Sequence of chain 1.B:
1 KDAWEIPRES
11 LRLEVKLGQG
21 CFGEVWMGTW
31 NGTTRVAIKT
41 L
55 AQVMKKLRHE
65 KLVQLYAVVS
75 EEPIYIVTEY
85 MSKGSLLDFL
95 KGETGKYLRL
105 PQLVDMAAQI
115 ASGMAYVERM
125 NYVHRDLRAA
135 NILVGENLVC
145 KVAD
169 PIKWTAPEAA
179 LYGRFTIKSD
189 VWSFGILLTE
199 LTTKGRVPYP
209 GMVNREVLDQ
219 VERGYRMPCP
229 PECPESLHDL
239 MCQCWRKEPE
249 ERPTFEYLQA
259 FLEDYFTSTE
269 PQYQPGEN

Binding-site contacts:
Ligand atom C11 contacts residue GLY88 of chain 1.B at 3.7 Å.
Ligand atom N28 contacts residue LYS39 of chain 1.B at 3.7 Å.
Ligand atom C15 contacts residue GLY88 of chain 1.B at 3.5 Å.
Ligand atom C20 contacts residue MET85 of chain 1.B at 3.4 Å (hydrophobic).
Ligand atom C27 contacts residue LEU137 of chain 1.B at 3.7 Å (hydrophobic).
Ligand atom C22 contacts residue THR82 of chain 1.B at 3.8 Å.
Ligand atom C14 contacts residue GLY88 of chain 1.B at 3.4 Å.
Ligand atom C12 contacts residue GLY88 of chain 1.B at 3.6 Å.
Ligand atom C01 contacts residue LEU17 of chain 1.B at 3.4 Å (hydrophobic).
Ligand atom C15 contacts residue MET85 of chain 1.B at 3.2 Å (hydrophobic).
Ligand atom C22 contacts residue ALA37 of chain 1.B at 3.7 Å (hydrophobic).
Ligand atom O31 contacts residue MET85 of chain 1.B at 2.5 Å (h-bond).
Ligand atom N21 contacts residue MET85 of chain 1.B at 3.7 Å.
Ligand atom N21 contacts residue ALA37 of chain 1.B at 3.2 Å.
Ligand atom C14 contacts residue MET85 of chain 1.B at 3.6 Å (hydrophobic).
Ligand atom C29 contacts residue VAL25 of chain 1.B at 3.8 Å (hydrophobic).
Ligand atom S30 contacts residue VAL25 of chain 1.B at 3.8 Å.
Ligand atom C05 contacts residue LEU17 of chain 1.B at 3.1 Å (hydrophobic).
Ligand atom C02 contacts residue VAL15 of chain 1.B at 3.4 Å (hydrophobic).
Ligand atom C27 contacts residue THR82 of chain 1.B at 3.1 Å.
Ligand atom C24 contacts residue LEU137 of chain 1.B at 3.9 Å (hydrophobic).
Ligand atom N21 contacts residue GLU83 of chain 1.B at 3.1 Å (salt-bridge).
Ligand atom N07 contacts residue LEU17 of chain 1.B at 3.9 Å.
Ligand atom C16 contacts residue SER86 of chain 1.B at 3.7 Å.
Ligand atom C16 contacts residue GLY88 of chain 1.B at 3.6 Å.
Ligand atom N04 contacts residue LEU17 of chain 1.B at 3.1 Å.
Ligand atom C02 contacts residue LEU17 of chain 1.B at 3.4 Å (hydrophobic).
Ligand atom N17 contacts residue MET85 of chain 1.B at 3.3 Å (h-bond).
Ligand atom O31 contacts residue ALA37 of chain 1.B at 3.8 Å.
Ligand atom N21 contacts residue THR82 of chain 1.B at 3.9 Å.
Ligand atom C03 contacts residue LEU17 of chain 1.B at 3.2 Å (hydrophobic).
Ligand atom C14 contacts residue LEU17 of chain 1.B at 3.8 Å (hydrophobic).
Ligand atom C01 contacts residue VAL15 of chain 1.B at 3.3 Å (hydrophobic).
Ligand atom C22 contacts residue LEU137 of chain 1.B at 3.5 Å (hydrophobic).
Ligand atom C20 contacts residue ALA37 of chain 1.B at 3.4 Å (hydrophobic).
Ligand atom C03 contacts residue MET27 of chain 1.B at 3.8 Å (hydrophobic).
Ligand atom C13 contacts residue GLY88 of chain 1.B at 3.5 Å.
Ligand atom O31 contacts residue TYR84 of chain 1.B at 3.0 Å.
Ligand atom C23 contacts residue LEU137 of chain 1.B at 3.6 Å (hydrophobic).
Ligand atom C06 contacts residue LEU17 of chain 1.B at 3.3 Å (hydrophobic).

The small molecule below binds the protein below.
Small molecule (SMILES): O=S(=O)(Nc1ccccn1)c1ccc(/N=C/c2c(O)[nH]c3ccc4ncsc4c23)cc1